Binding-site contacts:
Ligand atom C3 contacts residue ASP196 of chain 1.B at 3.8 Å.
Ligand atom C3 contacts residue ASN232 of chain 1.B at 3.8 Å.
Ligand atom O7 contacts residue ASP196 of chain 1.B at 3.8 Å.
Ligand atom C8 contacts residue ASP196 of chain 1.B at 3.2 Å.
Ligand atom N2 contacts residue ASP196 of chain 1.B at 3.4 Å (salt-bridge).
Ligand atom C8 contacts residue GLY230 of chain 1.B at 4.4 Å.
Ligand atom C1 contacts residue THR234 of chain 1.B at 4.4 Å.
Ligand atom O6 contacts residue THR234 of chain 1.B at 4.0 Å.
Ligand atom C7 contacts residue ASP196 of chain 1.B at 3.2 Å.
Ligand atom O7 contacts residue ASN232 of chain 1.B at 2.8 Å (h-bond).
Ligand atom N2 contacts residue ASN232 of chain 1.B at 3.0 Å (h-bond).
Ligand atom C5 contacts residue ASP196 of chain 1.B at 4.3 Å.
Ligand atom C5 contacts residue ASN232 of chain 1.B at 3.7 Å.
Ligand atom C1 contacts residue ASN232 of chain 1.B at 1.4 Å.
Ligand atom C8 contacts residue ASN232 of chain 1.B at 4.5 Å.
Ligand atom C1 contacts residue ASP196 of chain 1.B at 3.9 Å.
Ligand atom O5 contacts residue ASN232 of chain 1.B at 2.3 Å (h-bond).
Ligand atom C2 contacts residue ASP196 of chain 1.B at 4.2 Å.
Ligand atom C6 contacts residue THR234 of chain 1.B at 4.5 Å.
Ligand atom C2 contacts residue ASN232 of chain 1.B at 2.5 Å.
Ligand atom C7 contacts residue ASN232 of chain 1.B at 3.1 Å.
Ligand atom C4 contacts residue ASN232 of chain 1.B at 4.2 Å.
Ligand atom O5 contacts residue THR234 of chain 1.B at 3.6 Å.

This small molecule binds to this protein.
Small molecule (SMILES): CC(=O)N[C@H]1[C@H](O[C@H]2[C@H](O)[C@@H](NC(C)=O)CO[C@@H]2CO)O[C@H](CO)[C@@H](O)[C@@H]1O

Sequence of chain 1.B:
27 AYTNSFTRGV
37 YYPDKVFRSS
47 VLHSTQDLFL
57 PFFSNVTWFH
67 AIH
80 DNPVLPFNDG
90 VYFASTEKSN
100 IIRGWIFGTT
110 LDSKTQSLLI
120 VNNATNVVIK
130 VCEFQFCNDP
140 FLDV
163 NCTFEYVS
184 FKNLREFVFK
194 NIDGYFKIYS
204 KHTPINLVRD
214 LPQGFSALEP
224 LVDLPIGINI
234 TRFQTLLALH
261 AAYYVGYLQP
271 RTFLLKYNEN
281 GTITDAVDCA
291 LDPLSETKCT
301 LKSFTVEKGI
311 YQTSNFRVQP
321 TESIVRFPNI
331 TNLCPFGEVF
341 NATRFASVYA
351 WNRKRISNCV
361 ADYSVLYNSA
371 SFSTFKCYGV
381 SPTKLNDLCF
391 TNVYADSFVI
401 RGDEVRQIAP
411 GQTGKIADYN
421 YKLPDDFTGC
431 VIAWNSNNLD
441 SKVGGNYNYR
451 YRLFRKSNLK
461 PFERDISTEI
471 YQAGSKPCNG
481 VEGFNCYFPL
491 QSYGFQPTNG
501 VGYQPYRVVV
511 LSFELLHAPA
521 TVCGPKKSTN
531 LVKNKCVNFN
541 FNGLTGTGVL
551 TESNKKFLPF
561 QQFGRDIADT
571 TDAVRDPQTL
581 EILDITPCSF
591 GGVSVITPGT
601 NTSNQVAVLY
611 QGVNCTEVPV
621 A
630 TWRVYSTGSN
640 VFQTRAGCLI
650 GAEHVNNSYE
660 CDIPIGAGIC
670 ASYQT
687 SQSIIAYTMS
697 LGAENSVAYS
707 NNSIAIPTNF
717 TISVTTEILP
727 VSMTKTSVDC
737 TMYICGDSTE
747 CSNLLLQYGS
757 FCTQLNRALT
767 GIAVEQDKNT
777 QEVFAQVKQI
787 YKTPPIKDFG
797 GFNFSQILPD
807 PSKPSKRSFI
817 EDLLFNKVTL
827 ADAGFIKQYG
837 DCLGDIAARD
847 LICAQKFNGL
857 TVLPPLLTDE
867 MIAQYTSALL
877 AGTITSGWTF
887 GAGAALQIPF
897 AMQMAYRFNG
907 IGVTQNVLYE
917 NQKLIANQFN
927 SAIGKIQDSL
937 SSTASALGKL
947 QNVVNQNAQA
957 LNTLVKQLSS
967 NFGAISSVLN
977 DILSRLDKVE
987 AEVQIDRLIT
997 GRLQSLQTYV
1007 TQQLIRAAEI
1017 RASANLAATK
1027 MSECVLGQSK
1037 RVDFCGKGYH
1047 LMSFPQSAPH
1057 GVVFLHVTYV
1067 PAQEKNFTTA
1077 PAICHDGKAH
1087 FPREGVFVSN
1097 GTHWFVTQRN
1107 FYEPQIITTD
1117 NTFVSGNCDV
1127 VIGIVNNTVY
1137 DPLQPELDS